Sequence of chain 1.A:
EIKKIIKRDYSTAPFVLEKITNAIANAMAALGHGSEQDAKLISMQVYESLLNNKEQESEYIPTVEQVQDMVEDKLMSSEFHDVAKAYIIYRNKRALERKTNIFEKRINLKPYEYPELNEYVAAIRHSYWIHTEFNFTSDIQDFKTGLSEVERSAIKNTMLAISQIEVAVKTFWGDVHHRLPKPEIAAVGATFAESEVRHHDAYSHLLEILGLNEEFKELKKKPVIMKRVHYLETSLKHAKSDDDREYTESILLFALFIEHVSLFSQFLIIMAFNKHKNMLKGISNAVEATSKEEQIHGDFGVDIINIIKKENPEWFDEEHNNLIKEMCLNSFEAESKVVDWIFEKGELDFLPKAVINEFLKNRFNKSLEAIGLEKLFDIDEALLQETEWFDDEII

This small molecule binds to this protein.
Small molecule (SMILES): Nc1ncnc2c1ncn2[C@H]1C[C@H](O)[C@@H](CO[P](=O)(O)O[P](=O)(O)OP(=O)(O)O)O1

Binding-site contacts:
Ligand atom O1G contacts residue MG1 of chain 1.G at 2.4 Å.
Ligand atom O3' contacts residue TYR94 of chain 1.A at 3.6 Å.
Ligand atom PB contacts residue ARG15 of chain 1.A at 3.7 Å.
Ligand atom O1G contacts residue DTP1 of chain 1.F at 2.9 Å (h-bond).
Ligand atom O3' contacts residue VAL74 of chain 1.A at 3.4 Å.
Ligand atom PG contacts residue MG1 of chain 1.G at 3.7 Å.
Ligand atom O3B contacts residue LYS14 of chain 1.A at 3.8 Å.
Ligand atom C2' contacts residue LYS26 of chain 1.A at 3.7 Å.
Ligand atom N1 contacts residue PHE22 of chain 1.A at 3.6 Å.
Ligand atom C5' contacts residue DTP1 of chain 1.F at 3.8 Å.
Ligand atom C3' contacts residue GLN75 of chain 1.A at 3.4 Å.
Ligand atom N3 contacts residue ILE12 of chain 1.A at 3.5 Å.
Ligand atom N7 contacts residue LYS14 of chain 1.A at 2.9 Å (salt-bridge).
Ligand atom C5 contacts residue LYS26 of chain 1.A at 3.6 Å.
Ligand atom C6 contacts residue ILE12 of chain 1.A at 3.5 Å (hydrophobic).
Ligand atom O2B contacts residue MG1 of chain 1.G at 2.3 Å.
Ligand atom O1A contacts residue LYS26 of chain 1.A at 3.6 Å.
Ligand atom C8 contacts residue LYS14 of chain 1.A at 3.5 Å.
Ligand atom O2B contacts residue ARG15 of chain 1.A at 2.8 Å (salt-bridge).
Ligand atom C4' contacts residue GLN75 of chain 1.A at 3.4 Å.
Ligand atom PA contacts residue MG1 of chain 1.G at 3.6 Å.
Ligand atom O2A contacts residue DTP1 of chain 1.F at 2.9 Å (h-bond).
Ligand atom O1B contacts residue LYS14 of chain 1.A at 3.2 Å (salt-bridge).
Ligand atom N7 contacts residue LYS26 of chain 1.A at 3.5 Å.
Ligand atom N6 contacts residue ILE12 of chain 1.A at 3.5 Å.
Ligand atom C4 contacts residue ILE12 of chain 1.A at 3.6 Å (hydrophobic).
Ligand atom O2A contacts residue MG1 of chain 1.G at 2.3 Å.
Ligand atom PB contacts residue LYS14 of chain 1.A at 3.8 Å.
Ligand atom O3' contacts residue GLN75 of chain 1.A at 2.7 Å (h-bond).
Ligand atom N1 contacts residue VAL23 of chain 1.A at 2.9 Å (h-bond).
Ligand atom O4' contacts residue VAL71 of chain 1.A at 3.3 Å.
Ligand atom N3 contacts residue ILE27 of chain 1.A at 3.6 Å.
Ligand atom O2B contacts residue DTP1 of chain 1.F at 3.2 Å (h-bond).
Ligand atom C2 contacts residue PHE22 of chain 1.A at 3.7 Å (hydrophobic).
Ligand atom PB contacts residue MG1 of chain 1.G at 3.6 Å.
Ligand atom C8 contacts residue VAL71 of chain 1.A at 3.8 Å (hydrophobic).
Ligand atom C2 contacts residue VAL23 of chain 1.A at 3.1 Å (hydrophobic).
Ligand atom C4 contacts residue LYS26 of chain 1.A at 3.8 Å.
Ligand atom N6 contacts residue PRO21 of chain 1.A at 3.1 Å (h-bond).
Ligand atom O1B contacts residue ARG15 of chain 1.A at 3.6 Å.